Sequence of chain 1.E:
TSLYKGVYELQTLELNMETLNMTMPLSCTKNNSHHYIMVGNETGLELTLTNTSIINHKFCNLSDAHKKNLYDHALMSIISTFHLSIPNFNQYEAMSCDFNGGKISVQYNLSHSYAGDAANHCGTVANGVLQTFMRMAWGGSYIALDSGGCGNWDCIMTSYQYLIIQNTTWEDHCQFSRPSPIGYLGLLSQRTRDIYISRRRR

Binding-site contacts:
Ligand atom C3 contacts residue ASN167 of chain 1.E at 3.8 Å.
Ligand atom O7 contacts residue ASN167 of chain 1.E at 3.3 Å (h-bond).
Ligand atom C7 contacts residue THR168 of chain 1.E at 4.0 Å.
Ligand atom C7 contacts residue ASN167 of chain 1.E at 3.2 Å.
Ligand atom C1 contacts residue ASN167 of chain 1.E at 1.4 Å.
Ligand atom C1 contacts residue LYS103 of chain 1.E at 3.7 Å.
Ligand atom C5 contacts residue ASN167 of chain 1.E at 3.7 Å.
Ligand atom O5 contacts residue LYS103 of chain 1.E at 4.0 Å.
Ligand atom C8 contacts residue GLN166 of chain 1.E at 4.4 Å.
Ligand atom O5 contacts residue ASN167 of chain 1.E at 2.4 Å (h-bond).
Ligand atom C8 contacts residue THR168 of chain 1.E at 3.6 Å.
Ligand atom O7 contacts residue THR168 of chain 1.E at 4.0 Å.
Ligand atom C6 contacts residue GLY102 of chain 1.E at 4.2 Å.
Ligand atom C2 contacts residue ASN167 of chain 1.E at 2.5 Å.
Ligand atom O7 contacts residue THR169 of chain 1.E at 4.3 Å.
Ligand atom C8 contacts residue GLU46 of chain 1.E at 4.1 Å.
Ligand atom C4 contacts residue ASN167 of chain 1.E at 4.2 Å.
Ligand atom O5 contacts residue GLY102 of chain 1.E at 4.4 Å.
Ligand atom C8 contacts residue ASN167 of chain 1.E at 3.7 Å.
Ligand atom N2 contacts residue ASN167 of chain 1.E at 2.9 Å (h-bond).
Ligand atom C5 contacts residue LYS103 of chain 1.E at 4.1 Å.

A small-molecule ligand and the protein it binds are described below.
Small molecule (SMILES): CC(=O)N[C@@H]1[C@@H](O)[C@H](O)[C@@H](CO)O[C@H]1O